Binding-site contacts:
Ligand atom C16 contacts residue PHE482 of chain 1.G at 3.9 Å (hydrophobic).
Ligand atom O10 contacts residue CYS320 of chain 1.G at 3.4 Å (h-bond).
Ligand atom O7 contacts residue ASP474 of chain 1.G at 3.4 Å.
Ligand atom C6 contacts residue PHE313 of chain 1.G at 3.5 Å (hydrophobic).
Ligand atom C13 contacts residue PHE187 of chain 1.G at 3.4 Å (hydrophobic).
Ligand atom C1 contacts residue PHE313 of chain 1.G at 3.9 Å (hydrophobic).
Ligand atom O7 contacts residue PHE313 of chain 1.G at 3.1 Å.
Ligand atom C3 contacts residue PHE476 of chain 1.G at 3.8 Å (hydrophobic).
Ligand atom O18 contacts residue CYS320 of chain 1.G at 3.5 Å (h-bond).
Ligand atom C1 contacts residue PHE476 of chain 1.G at 3.4 Å (hydrophobic).
Ligand atom O10 contacts residue CYS318 of chain 1.G at 3.2 Å.
Ligand atom C6 contacts residue PHE476 of chain 1.G at 3.3 Å (hydrophobic).
Ligand atom C11 contacts residue CYS318 of chain 1.G at 3.7 Å (hydrophobic).
Ligand atom C3 contacts residue PHE187 of chain 1.G at 3.4 Å (hydrophobic).
Ligand atom C17 contacts residue PHE187 of chain 1.G at 3.8 Å (hydrophobic).
Ligand atom C20 contacts residue VAL137 of chain 1.G at 3.9 Å (hydrophobic).
Ligand atom C2 contacts residue CYS318 of chain 1.G at 3.9 Å (hydrophobic).
Ligand atom O18 contacts residue CYS318 of chain 1.G at 3.2 Å.
Ligand atom C4 contacts residue PHE476 of chain 1.G at 3.8 Å (hydrophobic).
Ligand atom C11 contacts residue CYS320 of chain 1.G at 3.8 Å (hydrophobic).
Ligand atom O18 contacts residue CYS319 of chain 1.G at 2.8 Å (h-bond).
Ligand atom C4 contacts residue PHE187 of chain 1.G at 3.9 Å (hydrophobic).
Ligand atom C8 contacts residue PHE313 of chain 1.G at 3.6 Å (hydrophobic).
Ligand atom C9 contacts residue PHE476 of chain 1.G at 3.8 Å (hydrophobic).
Ligand atom C12 contacts residue PHE187 of chain 1.G at 3.3 Å (hydrophobic).
Ligand atom C8 contacts residue ASP474 of chain 1.G at 3.7 Å.
Ligand atom C17 contacts residue TRP194 of chain 1.G at 3.7 Å (hydrophobic).
Ligand atom C20 contacts residue MET141 of chain 1.G at 3.8 Å (hydrophobic).
Ligand atom C1 contacts residue ASP474 of chain 1.G at 3.4 Å.
Ligand atom O10 contacts residue PHE187 of chain 1.G at 3.6 Å.
Ligand atom C2 contacts residue PHE476 of chain 1.G at 3.6 Å (hydrophobic).
Ligand atom C1 contacts residue PHE187 of chain 1.G at 3.9 Å (hydrophobic).
Ligand atom C2 contacts residue PHE187 of chain 1.G at 3.4 Å (hydrophobic).
Ligand atom C16 contacts residue GLU285 of chain 1.G at 3.8 Å.
Ligand atom C1 contacts residue CYS318 of chain 1.G at 3.8 Å (hydrophobic).
Ligand atom C19 contacts residue ASP474 of chain 1.G at 3.5 Å.
Ligand atom C5 contacts residue PHE476 of chain 1.G at 3.5 Å (hydrophobic).
Ligand atom C11 contacts residue PHE187 of chain 1.G at 3.5 Å (hydrophobic).
Ligand atom C15 contacts residue PHE482 of chain 1.G at 3.7 Å (hydrophobic).
Ligand atom C17 contacts residue MET191 of chain 1.G at 3.3 Å (hydrophobic).

A small-molecule ligand and the protein it binds are described below.
Small molecule (SMILES): CCCc1c(C)c2cc3c(C)c(C)oc3cc2oc1=O

Sequence of chain 1.G:
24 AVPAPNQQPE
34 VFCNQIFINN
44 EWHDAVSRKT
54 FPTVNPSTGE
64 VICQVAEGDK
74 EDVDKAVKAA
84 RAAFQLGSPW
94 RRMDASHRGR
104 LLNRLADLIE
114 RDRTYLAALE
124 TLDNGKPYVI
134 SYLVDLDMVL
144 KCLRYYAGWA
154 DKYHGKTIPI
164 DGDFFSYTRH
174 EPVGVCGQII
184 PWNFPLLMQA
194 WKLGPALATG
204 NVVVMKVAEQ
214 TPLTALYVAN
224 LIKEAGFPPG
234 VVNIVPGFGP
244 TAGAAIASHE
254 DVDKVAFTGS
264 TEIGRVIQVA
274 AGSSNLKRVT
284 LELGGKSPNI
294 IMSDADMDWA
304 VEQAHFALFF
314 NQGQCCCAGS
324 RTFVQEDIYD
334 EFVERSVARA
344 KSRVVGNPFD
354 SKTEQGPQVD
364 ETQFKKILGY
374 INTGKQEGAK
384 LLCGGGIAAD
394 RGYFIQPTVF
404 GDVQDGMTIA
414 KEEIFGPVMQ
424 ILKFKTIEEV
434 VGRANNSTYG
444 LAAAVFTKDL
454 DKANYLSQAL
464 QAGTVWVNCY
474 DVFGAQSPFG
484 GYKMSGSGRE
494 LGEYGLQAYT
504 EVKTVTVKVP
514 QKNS